Sequence of chain 1.B:
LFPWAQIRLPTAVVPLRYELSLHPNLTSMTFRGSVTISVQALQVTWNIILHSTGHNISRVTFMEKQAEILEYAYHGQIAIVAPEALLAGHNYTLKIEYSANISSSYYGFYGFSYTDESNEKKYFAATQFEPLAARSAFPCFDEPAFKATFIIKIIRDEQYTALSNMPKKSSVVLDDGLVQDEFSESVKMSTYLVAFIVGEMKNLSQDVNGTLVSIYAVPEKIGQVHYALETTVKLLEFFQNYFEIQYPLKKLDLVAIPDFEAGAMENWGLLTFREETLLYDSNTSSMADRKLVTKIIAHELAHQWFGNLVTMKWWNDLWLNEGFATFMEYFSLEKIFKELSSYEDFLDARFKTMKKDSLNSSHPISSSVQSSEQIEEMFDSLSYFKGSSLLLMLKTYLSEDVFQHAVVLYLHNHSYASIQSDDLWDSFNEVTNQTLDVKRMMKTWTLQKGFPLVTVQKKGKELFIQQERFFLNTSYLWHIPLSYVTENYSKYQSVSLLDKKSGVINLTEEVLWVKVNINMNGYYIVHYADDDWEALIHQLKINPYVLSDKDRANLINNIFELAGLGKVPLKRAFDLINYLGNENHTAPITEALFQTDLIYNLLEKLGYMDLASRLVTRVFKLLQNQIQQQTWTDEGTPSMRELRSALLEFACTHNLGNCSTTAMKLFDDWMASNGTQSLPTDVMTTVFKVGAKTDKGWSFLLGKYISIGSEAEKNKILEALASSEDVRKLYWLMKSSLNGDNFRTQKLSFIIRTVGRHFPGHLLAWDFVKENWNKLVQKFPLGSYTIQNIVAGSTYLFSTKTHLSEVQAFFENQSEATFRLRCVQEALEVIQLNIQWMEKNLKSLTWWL

A protein and the small-molecule ligand that binds it are described below.
Small molecule (SMILES): CC(=O)N[C@H]1[C@H](O[C@H]2[C@H](O)[C@@H](NC(C)=O)CO[C@@H]2CO)O[C@H](CO)[C@@H](O)[C@@H]1O

Binding-site contacts:
Ligand atom O6 contacts residue ARG23 of chain 1.B at 3.7 Å.
Ligand atom C1 contacts residue ASN103 of chain 1.B at 1.4 Å.
Ligand atom N2 contacts residue ASN103 of chain 1.B at 3.0 Å (h-bond).
Ligand atom C7 contacts residue ASN103 of chain 1.B at 3.4 Å.
Ligand atom C2 contacts residue ASN103 of chain 1.B at 2.4 Å.
Ligand atom C5 contacts residue ASN103 of chain 1.B at 3.6 Å.
Ligand atom O7 contacts residue ASN103 of chain 1.B at 3.5 Å (h-bond).
Ligand atom O6 contacts residue ASN103 of chain 1.B at 4.5 Å.
Ligand atom C4 contacts residue ASN103 of chain 1.B at 4.2 Å.
Ligand atom N2 contacts residue GLN46 of chain 1.B at 3.9 Å.
Ligand atom C3 contacts residue ASN103 of chain 1.B at 3.8 Å.
Ligand atom C7 contacts residue GLN46 of chain 1.B at 4.5 Å.
Ligand atom O5 contacts residue LEU22 of chain 1.B at 4.2 Å.
Ligand atom C8 contacts residue GLY101 of chain 1.B at 3.3 Å.
Ligand atom C8 contacts residue GLN46 of chain 1.B at 4.2 Å.
Ligand atom C1 contacts residue LEU22 of chain 1.B at 4.2 Å (hydrophobic).
Ligand atom C7 contacts residue GLY101 of chain 1.B at 4.4 Å.
Ligand atom C8 contacts residue ASN103 of chain 1.B at 3.9 Å.
Ligand atom O5 contacts residue ASN103 of chain 1.B at 2.2 Å (h-bond).
Ligand atom C1 contacts residue GLN46 of chain 1.B at 4.3 Å.